Binding-site contacts:
Ligand atom C5 contacts residue ASN100 of chain 1.A at 3.6 Å.
Ligand atom C5 contacts residue SER102 of chain 1.A at 4.2 Å.
Ligand atom N2 contacts residue ASN100 of chain 1.A at 3.0 Å (h-bond).
Ligand atom C3 contacts residue ASN100 of chain 1.A at 3.8 Å.
Ligand atom C1 contacts residue SER102 of chain 1.A at 3.5 Å.
Ligand atom C1 contacts residue ASN100 of chain 1.A at 1.4 Å.
Ligand atom O5 contacts residue ASN100 of chain 1.A at 2.3 Å (h-bond).
Ligand atom O5 contacts residue SER102 of chain 1.A at 3.9 Å.
Ligand atom C7 contacts residue ASN100 of chain 1.A at 3.3 Å.
Ligand atom C2 contacts residue ASN100 of chain 1.A at 2.5 Å.
Ligand atom O7 contacts residue ASN100 of chain 1.A at 3.2 Å (h-bond).
Ligand atom C4 contacts residue ASN100 of chain 1.A at 4.2 Å.

Sequence of chain 1.A:
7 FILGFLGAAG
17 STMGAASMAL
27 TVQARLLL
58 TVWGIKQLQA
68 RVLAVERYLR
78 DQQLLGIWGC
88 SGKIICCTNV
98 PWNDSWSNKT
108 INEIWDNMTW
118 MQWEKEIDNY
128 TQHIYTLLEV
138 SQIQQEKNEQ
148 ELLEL

A small-molecule ligand and the protein it binds are described below.
Small molecule (SMILES): CC(=O)N[C@@H]1[C@@H](O)[C@H](O)[C@@H](CO)O[C@H]1O